Sequence of chain 1.A:
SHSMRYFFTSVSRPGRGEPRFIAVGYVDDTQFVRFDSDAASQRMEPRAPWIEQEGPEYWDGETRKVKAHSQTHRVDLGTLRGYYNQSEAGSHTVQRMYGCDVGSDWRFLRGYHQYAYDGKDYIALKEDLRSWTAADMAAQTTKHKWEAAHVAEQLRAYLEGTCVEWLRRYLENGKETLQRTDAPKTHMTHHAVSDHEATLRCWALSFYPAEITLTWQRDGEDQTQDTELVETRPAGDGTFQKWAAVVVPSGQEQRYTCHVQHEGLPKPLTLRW

Binding-site contacts:
Ligand atom CD2 contacts residue LEU80 of chain 1.A at 3.6 Å (hydrophobic).
Ligand atom C contacts residue TYR6 of chain 1.A at 3.2 Å (hydrophobic).
Ligand atom OE1 contacts residue ARG64 of chain 1.A at 3.0 Å (salt-bridge).
Ligand atom CD1 contacts residue MET44 of chain 1.A at 3.6 Å (hydrophobic).
Ligand atom CG contacts residue GLU62 of chain 1.A at 3.4 Å.
Ligand atom CA contacts residue TYR170 of chain 1.A at 3.4 Å (hydrophobic).
Ligand atom O contacts residue LYS65 of chain 1.A at 2.8 Å (salt-bridge).
Ligand atom N contacts residue TRP166 of chain 1.A at 3.4 Å.
Ligand atom CD1 contacts residue VAL66 of chain 1.A at 3.6 Å (hydrophobic).
Ligand atom N contacts residue GLU62 of chain 1.A at 2.8 Å (salt-bridge).
Ligand atom O contacts residue TRP146 of chain 1.A at 2.8 Å (h-bond).
Ligand atom CG contacts residue GOL1 of chain 1.E at 3.4 Å.
Ligand atom O contacts residue ARG96 of chain 1.A at 3.2 Å (salt-bridge).
Ligand atom CD1 contacts residue TYR115 of chain 1.A at 3.6 Å (hydrophobic).
Ligand atom CA contacts residue TYR6 of chain 1.A at 3.2 Å (hydrophobic).
Ligand atom N contacts residue TYR6 of chain 1.A at 2.9 Å (h-bond).
Ligand atom N contacts residue ASP76 of chain 1.A at 3.0 Å (salt-bridge).
Ligand atom CA contacts residue GOL1 of chain 1.E at 3.5 Å.
Ligand atom CD1 contacts residue ARG96 of chain 1.A at 3.5 Å.
Ligand atom OD1 contacts residue LYS145 of chain 1.A at 2.7 Å (salt-bridge).
Ligand atom CD1 contacts residue TRP146 of chain 1.A at 3.5 Å (hydrophobic).
Ligand atom CD2 contacts residue TYR6 of chain 1.A at 3.4 Å (hydrophobic).
Ligand atom N contacts residue TYR170 of chain 1.A at 2.6 Å (h-bond).
Ligand atom CA contacts residue GOL1 of chain 1.E at 3.5 Å.
Ligand atom CA contacts residue GLU62 of chain 1.A at 3.4 Å.
Ligand atom CB contacts residue GOL1 of chain 1.E at 3.4 Å.
Ligand atom N contacts residue TYR98 of chain 1.A at 3.1 Å (h-bond).
Ligand atom O contacts residue LYS65 of chain 1.A at 3.6 Å.
Ligand atom C contacts residue GOL1 of chain 1.E at 3.6 Å.
Ligand atom N contacts residue TYR6 of chain 1.A at 3.4 Å (h-bond).
Ligand atom OE2 contacts residue ARG64 of chain 1.A at 3.2 Å (salt-bridge).
Ligand atom O contacts residue TYR158 of chain 1.A at 2.7 Å (h-bond).
Ligand atom O contacts residue TRP166 of chain 1.A at 3.6 Å.
Ligand atom CD1 contacts residue HIS73 of chain 1.A at 3.4 Å.
Ligand atom CG contacts residue LYS145 of chain 1.A at 3.5 Å.
Ligand atom CD2 contacts residue TYR98 of chain 1.A at 3.5 Å (hydrophobic).
Ligand atom O contacts residue HIS69 of chain 1.A at 3.3 Å.
Ligand atom CG contacts residue VAL151 of chain 1.A at 3.5 Å (hydrophobic).
Ligand atom N contacts residue GOL1 of chain 1.E at 2.7 Å (h-bond).
Ligand atom CB contacts residue VAL151 of chain 1.A at 3.6 Å (hydrophobic).

A small-molecule ligand and the protein it binds are described below.
Small molecule (SMILES): CC[C@H](C)[C@H](NC(=O)CNC(=O)[C@H](CCC(=O)O)NC(=O)[C@H](CCCCN)NC(=O)[C@H](CC(C)C)NC(=O)CN)C(=O)N1CCC[C@H]1C(=O)N[C@@H](C)C(=O)N[C@@H](CC(C)C)C(=O)N[C@H](C=O)CC(=O)O